Binding-site contacts:
Ligand atom C1 contacts residue THR618 of chain 1.B at 4.1 Å.
Ligand atom C7 contacts residue ASN616 of chain 1.B at 3.3 Å.
Ligand atom C8 contacts residue THR645 of chain 1.B at 4.3 Å.
Ligand atom C2 contacts residue ASN616 of chain 1.B at 2.6 Å.
Ligand atom C1 contacts residue ASN616 of chain 1.B at 1.5 Å.
Ligand atom C5 contacts residue ASN616 of chain 1.B at 3.8 Å.
Ligand atom C4 contacts residue ASN616 of chain 1.B at 4.3 Å.
Ligand atom O5 contacts residue THR618 of chain 1.B at 4.0 Å.
Ligand atom N2 contacts residue ASN616 of chain 1.B at 2.7 Å (h-bond).
Ligand atom O7 contacts residue ASN616 of chain 1.B at 4.2 Å.
Ligand atom O7 contacts residue ILE834 of chain 1.C at 4.2 Å.
Ligand atom C8 contacts residue GLN644 of chain 1.B at 4.2 Å.
Ligand atom O6 contacts residue THR618 of chain 1.B at 4.3 Å.
Ligand atom C8 contacts residue ASN616 of chain 1.B at 3.7 Å.
Ligand atom O5 contacts residue ASN616 of chain 1.B at 2.4 Å (h-bond).
Ligand atom C3 contacts residue ASN616 of chain 1.B at 3.9 Å.
Ligand atom C8 contacts residue ILE834 of chain 1.C at 3.8 Å (hydrophobic).
Ligand atom C7 contacts residue ILE834 of chain 1.C at 4.4 Å (hydrophobic).

This protein binds this small molecule.
Small molecule (SMILES): CC(=O)N[C@H]1[C@H](O[C@H]2[C@H](O)[C@@H](NC(C)=O)CO[C@@H]2CO)O[C@H](CO)[C@@H](O)[C@@H]1O

Sequence of chain 1.B:
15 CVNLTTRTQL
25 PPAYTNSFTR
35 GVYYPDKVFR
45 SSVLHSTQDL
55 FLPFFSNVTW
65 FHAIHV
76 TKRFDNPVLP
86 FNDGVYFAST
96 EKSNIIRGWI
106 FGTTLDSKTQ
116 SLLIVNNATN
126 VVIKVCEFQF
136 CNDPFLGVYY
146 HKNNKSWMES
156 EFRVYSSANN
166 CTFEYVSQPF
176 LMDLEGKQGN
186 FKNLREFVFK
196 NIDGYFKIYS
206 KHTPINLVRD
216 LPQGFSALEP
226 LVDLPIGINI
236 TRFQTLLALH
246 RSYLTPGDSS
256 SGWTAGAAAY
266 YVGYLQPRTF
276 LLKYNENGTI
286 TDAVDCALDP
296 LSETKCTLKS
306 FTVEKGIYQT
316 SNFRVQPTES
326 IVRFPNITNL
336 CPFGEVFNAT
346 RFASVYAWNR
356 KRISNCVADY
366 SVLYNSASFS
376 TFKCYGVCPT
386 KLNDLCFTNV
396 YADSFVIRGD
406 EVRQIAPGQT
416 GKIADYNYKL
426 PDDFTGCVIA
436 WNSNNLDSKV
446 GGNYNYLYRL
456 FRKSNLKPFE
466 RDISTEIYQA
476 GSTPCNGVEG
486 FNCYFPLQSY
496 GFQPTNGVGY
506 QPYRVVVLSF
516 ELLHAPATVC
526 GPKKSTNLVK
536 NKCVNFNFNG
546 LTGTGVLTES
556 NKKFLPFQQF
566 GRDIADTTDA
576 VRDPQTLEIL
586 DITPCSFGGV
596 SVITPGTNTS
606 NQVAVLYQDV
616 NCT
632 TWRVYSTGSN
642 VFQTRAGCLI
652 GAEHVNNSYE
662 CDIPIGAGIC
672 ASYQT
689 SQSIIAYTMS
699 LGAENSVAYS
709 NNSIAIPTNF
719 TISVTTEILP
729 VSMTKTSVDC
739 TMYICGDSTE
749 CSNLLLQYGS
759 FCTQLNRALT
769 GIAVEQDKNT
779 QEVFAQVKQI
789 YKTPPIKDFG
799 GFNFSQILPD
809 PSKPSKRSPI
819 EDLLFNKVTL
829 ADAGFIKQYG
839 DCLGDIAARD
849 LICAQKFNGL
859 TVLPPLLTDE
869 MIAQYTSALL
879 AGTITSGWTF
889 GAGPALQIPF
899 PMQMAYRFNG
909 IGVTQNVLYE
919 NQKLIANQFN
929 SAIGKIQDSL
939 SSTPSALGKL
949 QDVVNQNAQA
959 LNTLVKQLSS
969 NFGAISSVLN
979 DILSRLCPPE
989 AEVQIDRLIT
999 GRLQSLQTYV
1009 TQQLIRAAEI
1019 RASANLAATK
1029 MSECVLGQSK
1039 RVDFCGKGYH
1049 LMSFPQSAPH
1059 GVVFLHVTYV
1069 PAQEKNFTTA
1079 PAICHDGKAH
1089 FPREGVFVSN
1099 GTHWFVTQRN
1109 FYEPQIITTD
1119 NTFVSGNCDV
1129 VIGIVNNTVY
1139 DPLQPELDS

Sequence of chain 1.C:
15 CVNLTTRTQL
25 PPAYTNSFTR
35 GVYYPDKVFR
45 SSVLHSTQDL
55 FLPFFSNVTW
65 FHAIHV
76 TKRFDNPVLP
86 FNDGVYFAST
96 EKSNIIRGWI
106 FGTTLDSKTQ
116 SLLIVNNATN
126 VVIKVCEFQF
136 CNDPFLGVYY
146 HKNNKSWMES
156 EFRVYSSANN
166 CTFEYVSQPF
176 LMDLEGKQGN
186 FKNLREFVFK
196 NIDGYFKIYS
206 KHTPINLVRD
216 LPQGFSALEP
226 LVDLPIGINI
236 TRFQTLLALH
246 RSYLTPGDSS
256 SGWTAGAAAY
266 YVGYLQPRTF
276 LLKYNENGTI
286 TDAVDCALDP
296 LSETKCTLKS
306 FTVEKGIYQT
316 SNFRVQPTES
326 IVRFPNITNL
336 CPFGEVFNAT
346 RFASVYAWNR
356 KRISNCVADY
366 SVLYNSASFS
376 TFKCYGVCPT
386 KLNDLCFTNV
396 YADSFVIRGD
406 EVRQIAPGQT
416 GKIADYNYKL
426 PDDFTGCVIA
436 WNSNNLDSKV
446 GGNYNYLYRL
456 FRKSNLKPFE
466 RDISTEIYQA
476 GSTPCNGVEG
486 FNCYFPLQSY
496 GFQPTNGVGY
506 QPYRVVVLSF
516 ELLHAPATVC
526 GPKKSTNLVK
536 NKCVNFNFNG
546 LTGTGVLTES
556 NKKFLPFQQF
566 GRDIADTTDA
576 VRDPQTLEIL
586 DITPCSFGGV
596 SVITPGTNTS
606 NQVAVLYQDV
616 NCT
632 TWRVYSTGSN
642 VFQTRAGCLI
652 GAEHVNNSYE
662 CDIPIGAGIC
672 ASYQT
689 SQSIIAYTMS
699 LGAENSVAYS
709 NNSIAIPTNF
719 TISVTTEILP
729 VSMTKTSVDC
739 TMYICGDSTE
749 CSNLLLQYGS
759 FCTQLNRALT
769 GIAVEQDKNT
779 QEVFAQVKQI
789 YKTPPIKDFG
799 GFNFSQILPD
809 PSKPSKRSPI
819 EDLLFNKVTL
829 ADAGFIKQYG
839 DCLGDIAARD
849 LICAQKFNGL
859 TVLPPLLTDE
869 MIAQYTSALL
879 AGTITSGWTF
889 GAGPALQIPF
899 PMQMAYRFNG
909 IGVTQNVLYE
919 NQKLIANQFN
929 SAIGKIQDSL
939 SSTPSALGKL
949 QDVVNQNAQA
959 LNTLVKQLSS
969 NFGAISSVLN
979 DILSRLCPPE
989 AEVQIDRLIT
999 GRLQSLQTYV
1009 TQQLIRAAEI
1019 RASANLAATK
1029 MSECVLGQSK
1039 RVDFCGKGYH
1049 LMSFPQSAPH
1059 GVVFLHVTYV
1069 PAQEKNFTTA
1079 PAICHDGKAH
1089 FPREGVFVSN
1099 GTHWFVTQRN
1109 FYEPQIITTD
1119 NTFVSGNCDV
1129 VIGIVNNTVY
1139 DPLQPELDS